Sequence of chain 1.A:
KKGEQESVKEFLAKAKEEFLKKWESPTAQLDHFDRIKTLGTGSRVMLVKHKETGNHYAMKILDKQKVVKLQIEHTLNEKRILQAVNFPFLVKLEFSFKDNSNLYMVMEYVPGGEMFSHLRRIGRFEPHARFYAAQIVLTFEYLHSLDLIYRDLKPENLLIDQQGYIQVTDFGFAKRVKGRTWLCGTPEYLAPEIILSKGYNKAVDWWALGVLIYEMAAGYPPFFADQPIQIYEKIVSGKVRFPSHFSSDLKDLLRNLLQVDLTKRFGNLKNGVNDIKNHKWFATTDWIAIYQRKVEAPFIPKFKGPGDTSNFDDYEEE

Binding-site contacts:
Ligand atom C4 contacts residue GLU130 of chain 1.A at 4.1 Å.
Ligand atom O contacts residue LEU176 of chain 1.A at 3.5 Å.
Ligand atom C contacts residue MET123 of chain 1.A at 3.6 Å (hydrophobic).
Ligand atom C8 contacts residue VAL60 of chain 1.A at 4.2 Å (hydrophobic).
Ligand atom N1 contacts residue GLU173 of chain 1.A at 2.7 Å (salt-bridge).
Ligand atom C contacts residue VAL107 of chain 1.A at 4.2 Å (hydrophobic).
Ligand atom N1 contacts residue THR186 of chain 1.A at 4.4 Å.
Ligand atom C5 contacts residue LEU52 of chain 1.A at 4.0 Å (hydrophobic).
Ligand atom N contacts residue THR186 of chain 1.A at 3.2 Å (h-bond).
Ligand atom N1 contacts residue ASN174 of chain 1.A at 3.0 Å (h-bond).
Ligand atom C contacts residue GLU124 of chain 1.A at 4.4 Å.
Ligand atom C2 contacts residue VAL60 of chain 1.A at 4.0 Å (hydrophobic).
Ligand atom O contacts residue ALA73 of chain 1.A at 3.2 Å.
Ligand atom N1 contacts residue GLU130 of chain 1.A at 4.0 Å.
Ligand atom C7 contacts residue GLU130 of chain 1.A at 3.8 Å.
Ligand atom C8 contacts residue THR186 of chain 1.A at 3.7 Å.
Ligand atom C3 contacts residue LEU176 of chain 1.A at 4.1 Å (hydrophobic).
Ligand atom C7 contacts residue ASN174 of chain 1.A at 4.3 Å.
Ligand atom C1 contacts residue VAL60 of chain 1.A at 4.0 Å (hydrophobic).
Ligand atom C2 contacts residue LEU176 of chain 1.A at 4.2 Å (hydrophobic).
Ligand atom C3 contacts residue PHE330 of chain 1.A at 4.4 Å (hydrophobic).
Ligand atom C3 contacts residue VAL60 of chain 1.A at 4.0 Å (hydrophobic).
Ligand atom C5 contacts residue GLY53 of chain 1.A at 4.1 Å.
Ligand atom C contacts residue THR186 of chain 1.A at 3.3 Å.
Ligand atom C4 contacts residue LEU52 of chain 1.A at 3.7 Å (hydrophobic).
Ligand atom C1 contacts residue THR186 of chain 1.A at 3.6 Å.
Ligand atom N contacts residue VAL60 of chain 1.A at 4.0 Å.
Ligand atom C5 contacts residue GLU130 of chain 1.A at 3.2 Å.
Ligand atom N contacts residue LEU176 of chain 1.A at 4.2 Å.
Ligand atom C1 contacts residue LEU176 of chain 1.A at 3.9 Å (hydrophobic).
Ligand atom C4 contacts residue PHE330 of chain 1.A at 3.9 Å (hydrophobic).
Ligand atom C6 contacts residue GLU130 of chain 1.A at 3.9 Å.
Ligand atom C7 contacts residue GLU173 of chain 1.A at 3.9 Å.
Ligand atom C contacts residue ALA73 of chain 1.A at 3.8 Å (hydrophobic).
Ligand atom C1 contacts residue ALA73 of chain 1.A at 3.7 Å (hydrophobic).
Ligand atom C4 contacts residue GLY53 of chain 1.A at 4.4 Å.
Ligand atom C3 contacts residue LEU52 of chain 1.A at 4.3 Å (hydrophobic).
Ligand atom O contacts residue VAL60 of chain 1.A at 4.0 Å.
Ligand atom C2 contacts residue THR186 of chain 1.A at 4.0 Å.
Ligand atom C6 contacts residue GLU173 of chain 1.A at 4.4 Å.

A small-molecule ligand and the protein it binds are described below.
Small molecule (SMILES): CC(=O)Nc1cccc(CN)c1